Binding-site contacts:
Ligand atom N14 contacts residue GLN88 of chain 1.B at 4.0 Å.
Ligand atom C8 contacts residue VAL29 of chain 1.B at 3.7 Å (hydrophobic).
Ligand atom O34 contacts residue ASP152 of chain 1.B at 3.2 Å.
Ligand atom C13 contacts residue TRP89 of chain 1.B at 3.4 Å (hydrophobic).
Ligand atom C2 contacts residue PHE141 of chain 1.B at 3.6 Å (hydrophobic).
Ligand atom N25 contacts residue ILE101 of chain 1.B at 3.6 Å.
Ligand atom C2 contacts residue VAL29 of chain 1.B at 4.0 Å (hydrophobic).
Ligand atom C27 contacts residue ILE101 of chain 1.B at 3.5 Å (hydrophobic).
Ligand atom N14 contacts residue ALA39 of chain 1.B at 3.6 Å.
Ligand atom N14 contacts residue TRP89 of chain 1.B at 3.8 Å.
Ligand atom N33 contacts residue LYS41 of chain 1.B at 3.4 Å.
Ligand atom C32 contacts residue LYS41 of chain 1.B at 3.7 Å.
Ligand atom C26 contacts residue TYR96 of chain 1.B at 3.0 Å (hydrophobic).
Ligand atom C15 contacts residue ALA39 of chain 1.B at 3.7 Å (hydrophobic).
Ligand atom C31 contacts residue ILE85 of chain 1.B at 3.9 Å (hydrophobic).
Ligand atom C13 contacts residue CYS90 of chain 1.B at 3.4 Å (hydrophobic).
Ligand atom C8 contacts residue PHE141 of chain 1.B at 4.0 Å (hydrophobic).
Ligand atom C11 contacts residue VAL29 of chain 1.B at 3.8 Å (hydrophobic).
Ligand atom C6 contacts residue ILE21 of chain 1.B at 3.8 Å (hydrophobic).
Ligand atom N4 contacts residue PHE141 of chain 1.B at 3.9 Å.
Ligand atom N4 contacts residue VAL29 of chain 1.B at 3.8 Å.
Ligand atom C31 contacts residue LYS41 of chain 1.B at 3.5 Å.
Ligand atom O34 contacts residue LYS41 of chain 1.B at 3.2 Å.
Ligand atom C31 contacts residue THR87 of chain 1.B at 3.4 Å.
Ligand atom C27 contacts residue TYR96 of chain 1.B at 3.9 Å (hydrophobic).
Ligand atom O34 contacts residue GLU59 of chain 1.B at 2.6 Å (salt-bridge).
Ligand atom O34 contacts residue PHE153 of chain 1.B at 3.8 Å.
Ligand atom C11 contacts residue PHE141 of chain 1.B at 4.0 Å (hydrophobic).
Ligand atom C30 contacts residue ALA39 of chain 1.B at 3.9 Å (hydrophobic).
Ligand atom C9 contacts residue VAL29 of chain 1.B at 3.9 Å (hydrophobic).
Ligand atom C15 contacts residue CYS90 of chain 1.B at 3.6 Å (hydrophobic).
Ligand atom C3 contacts residue PHE141 of chain 1.B at 3.7 Å (hydrophobic).
Ligand atom N1 contacts residue PHE141 of chain 1.B at 3.7 Å.
Ligand atom C13 contacts residue ALA39 of chain 1.B at 3.8 Å (hydrophobic).
Ligand atom C12 contacts residue TRP89 of chain 1.B at 3.7 Å (hydrophobic).
Ligand atom C3 contacts residue VAL29 of chain 1.B at 3.8 Å (hydrophobic).
Ligand atom C5 contacts residue PHE141 of chain 1.B at 3.9 Å (hydrophobic).
Ligand atom N33 contacts residue GLU59 of chain 1.B at 3.3 Å (salt-bridge).
Ligand atom N14 contacts residue CYS90 of chain 1.B at 2.7 Å (h-bond).
Ligand atom C30 contacts residue THR87 of chain 1.B at 3.6 Å.

Sequence of chain 1.B:
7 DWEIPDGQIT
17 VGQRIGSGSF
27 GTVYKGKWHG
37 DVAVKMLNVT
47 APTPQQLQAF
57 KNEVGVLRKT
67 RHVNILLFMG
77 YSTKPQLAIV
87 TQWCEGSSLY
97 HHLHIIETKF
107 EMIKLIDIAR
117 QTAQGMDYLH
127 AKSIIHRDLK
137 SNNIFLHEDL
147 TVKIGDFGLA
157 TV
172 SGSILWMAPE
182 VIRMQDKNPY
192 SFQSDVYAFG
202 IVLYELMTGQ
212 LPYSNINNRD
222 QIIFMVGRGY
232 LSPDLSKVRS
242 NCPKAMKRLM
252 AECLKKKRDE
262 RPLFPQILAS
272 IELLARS

A protein and the small-molecule ligand that binds it are described below.
Small molecule (SMILES): CN(C)CCOc1ccc(-c2nc(-c3ccc4c(c3)CC/C4=N/O)c(-c3ccncc3)[nH]2)cc1